Sequence of chain 1.A:
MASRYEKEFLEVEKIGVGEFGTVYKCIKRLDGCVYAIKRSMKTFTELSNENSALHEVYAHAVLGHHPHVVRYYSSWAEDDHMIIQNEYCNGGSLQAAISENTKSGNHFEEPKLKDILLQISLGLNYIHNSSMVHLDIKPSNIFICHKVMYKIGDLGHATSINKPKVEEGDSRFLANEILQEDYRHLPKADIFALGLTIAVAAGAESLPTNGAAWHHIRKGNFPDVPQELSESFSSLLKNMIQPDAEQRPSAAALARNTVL

This small molecule binds to this protein.
Small molecule (SMILES): C=CCn1c(=O)c2cnc(Nc3ccc(N4CCN(C)CC4)cc3)nc2n1-c1cccc(C(C)(C)O)n1

Binding-site contacts:
Ligand atom C33 contacts residue GLY26 of chain 1.A at 3.5 Å.
Ligand atom O35 contacts residue ASN149 of chain 1.A at 3.8 Å.
Ligand atom O18 contacts residue PO41 of chain 1.C at 3.6 Å.
Ligand atom N14 contacts residue GLU95 of chain 1.A at 3.6 Å (salt-bridge).
Ligand atom C16 contacts residue ALA44 of chain 1.A at 3.8 Å (hydrophobic).
Ligand atom C04 contacts residue ILE23 of chain 1.A at 3.8 Å (hydrophobic).
Ligand atom C24 contacts residue PHE151 of chain 1.A at 3.5 Å (hydrophobic).
Ligand atom C22 contacts residue PO41 of chain 1.C at 2.2 Å.
Ligand atom N27 contacts residue PHE151 of chain 1.A at 3.6 Å.
Ligand atom C34 contacts residue GLU27 of chain 1.A at 3.4 Å.
Ligand atom C11 contacts residue CYS97 of chain 1.A at 3.3 Å (hydrophobic).
Ligand atom N14 contacts residue CYS97 of chain 1.A at 3.1 Å (h-bond).
Ligand atom C37 contacts residue TYR96 of chain 1.A at 3.8 Å (hydrophobic).
Ligand atom C22 contacts residue ASN94 of chain 1.A at 3.2 Å.
Ligand atom C36 contacts residue CYS97 of chain 1.A at 3.1 Å (hydrophobic).
Ligand atom C15 contacts residue ALA44 of chain 1.A at 3.8 Å (hydrophobic).
Ligand atom N23 contacts residue PHE151 of chain 1.A at 3.4 Å.
Ligand atom C10 contacts residue GLY100 of chain 1.A at 3.7 Å.
Ligand atom C11 contacts residue GLY100 of chain 1.A at 3.8 Å.
Ligand atom C31 contacts residue VAL31 of chain 1.A at 3.8 Å (hydrophobic).
Ligand atom C20 contacts residue PO41 of chain 1.C at 2.5 Å.
Ligand atom C36 contacts residue TYR96 of chain 1.A at 3.4 Å (hydrophobic).
Ligand atom C09 contacts residue GLY100 of chain 1.A at 3.8 Å.
Ligand atom C33 contacts residue VAL25 of chain 1.A at 3.2 Å (hydrophobic).
Ligand atom C22 contacts residue ILE92 of chain 1.A at 3.3 Å (hydrophobic).
Ligand atom C13 contacts residue PHE151 of chain 1.A at 3.6 Å (hydrophobic).
Ligand atom C21 contacts residue GLU27 of chain 1.A at 3.8 Å.
Ligand atom C15 contacts residue GLU95 of chain 1.A at 3.1 Å.
Ligand atom C26 contacts residue PHE151 of chain 1.A at 3.5 Å (hydrophobic).
Ligand atom C20 contacts residue GLU27 of chain 1.A at 3.8 Å.
Ligand atom C30 contacts residue GLY24 of chain 1.A at 3.8 Å.
Ligand atom N12 contacts residue CYS97 of chain 1.A at 2.9 Å (h-bond).
Ligand atom C21 contacts residue ASN94 of chain 1.A at 3.3 Å.
Ligand atom O18 contacts residue ASN94 of chain 1.A at 2.8 Å (h-bond).
Ligand atom N25 contacts residue PHE151 of chain 1.A at 3.2 Å.
Ligand atom C34 contacts residue GLY26 of chain 1.A at 3.5 Å.
Ligand atom N19 contacts residue PO41 of chain 1.C at 3.7 Å.
Ligand atom O18 contacts residue VAL78 of chain 1.A at 3.3 Å.
Ligand atom C21 contacts residue PO41 of chain 1.C at 1.4 Å.
Ligand atom C10 contacts residue PHE151 of chain 1.A at 3.8 Å (hydrophobic).